This protein binds this small molecule.
Small molecule (SMILES): CC(=O)N[C@@H]1[C@@H](O)[C@H](O)[C@@H](CO)O[C@H]1O

Binding-site contacts:
Ligand atom C3 contacts residue ASN241 of chain 1.A at 3.8 Å.
Ligand atom C1 contacts residue ASN241 of chain 1.A at 1.4 Å.
Ligand atom C2 contacts residue ASN241 of chain 1.A at 2.4 Å.
Ligand atom O7 contacts residue ASN241 of chain 1.A at 3.7 Å.
Ligand atom C5 contacts residue ASN241 of chain 1.A at 3.7 Å.
Ligand atom N2 contacts residue ASN241 of chain 1.A at 2.9 Å (h-bond).
Ligand atom O5 contacts residue ASN241 of chain 1.A at 2.4 Å (h-bond).
Ligand atom C4 contacts residue ASN241 of chain 1.A at 4.2 Å.
Ligand atom O5 contacts residue LYS240 of chain 1.A at 4.5 Å.
Ligand atom C8 contacts residue HIS53 of chain 1.I at 4.2 Å.
Ligand atom C7 contacts residue ASN241 of chain 1.A at 3.5 Å.

Sequence of chain 1.I:
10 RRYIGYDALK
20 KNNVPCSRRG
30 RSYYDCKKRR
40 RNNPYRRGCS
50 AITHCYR

Sequence of chain 1.A:
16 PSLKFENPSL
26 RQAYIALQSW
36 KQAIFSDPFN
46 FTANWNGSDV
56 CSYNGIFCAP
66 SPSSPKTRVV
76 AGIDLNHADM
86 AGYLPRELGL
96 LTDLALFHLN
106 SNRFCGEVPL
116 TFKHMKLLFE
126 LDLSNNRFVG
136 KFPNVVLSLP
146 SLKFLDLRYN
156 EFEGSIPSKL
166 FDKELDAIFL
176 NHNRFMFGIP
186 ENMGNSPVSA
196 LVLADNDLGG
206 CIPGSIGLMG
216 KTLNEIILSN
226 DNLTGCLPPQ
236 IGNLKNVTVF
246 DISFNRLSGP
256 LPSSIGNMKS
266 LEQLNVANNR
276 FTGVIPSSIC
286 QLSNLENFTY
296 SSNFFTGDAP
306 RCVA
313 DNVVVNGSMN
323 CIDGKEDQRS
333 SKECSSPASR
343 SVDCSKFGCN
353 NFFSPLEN